Sequence of chain 1.M:
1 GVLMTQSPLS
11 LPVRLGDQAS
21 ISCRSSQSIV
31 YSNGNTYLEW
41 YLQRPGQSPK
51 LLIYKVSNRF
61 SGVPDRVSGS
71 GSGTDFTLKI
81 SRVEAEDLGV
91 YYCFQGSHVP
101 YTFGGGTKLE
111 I

A protein and the small-molecule ligand that binds it are described below.
Small molecule (SMILES): CC(=O)N[C@H]1[C@H](O[C@H]2[C@H](O)[C@@H](NC(C)=O)CO[C@@H]2CO)O[C@H](CO)[C@@H](O)[C@@H]1O

Binding-site contacts:
Ligand atom C8 contacts residue NAG1 of chain 1.DB at 3.7 Å.
Ligand atom C3 contacts residue ASN416 of chain 1.C at 3.8 Å.
Ligand atom O3 contacts residue ARG24 of chain 1.M at 3.7 Å.
Ligand atom N2 contacts residue ARG24 of chain 1.M at 4.2 Å.
Ligand atom O5 contacts residue ASN416 of chain 1.C at 2.3 Å (h-bond).
Ligand atom N2 contacts residue ASN416 of chain 1.C at 2.9 Å (h-bond).
Ligand atom C2 contacts residue ASN416 of chain 1.C at 2.5 Å.
Ligand atom C2 contacts residue ARG24 of chain 1.M at 4.4 Å.
Ligand atom O4 contacts residue ASP75 of chain 1.M at 2.8 Å (salt-bridge).
Ligand atom C4 contacts residue ARG24 of chain 1.M at 4.5 Å.
Ligand atom C3 contacts residue ARG24 of chain 1.M at 3.8 Å.
Ligand atom C1 contacts residue ASN416 of chain 1.C at 1.4 Å.
Ligand atom C5 contacts residue ASN416 of chain 1.C at 3.6 Å.
Ligand atom C6 contacts residue PRO261 of chain 1.C at 3.7 Å (hydrophobic).
Ligand atom C5 contacts residue PRO261 of chain 1.C at 4.1 Å (hydrophobic).
Ligand atom O5 contacts residue PRO261 of chain 1.C at 3.5 Å.
Ligand atom O7 contacts residue ASN416 of chain 1.C at 3.8 Å.
Ligand atom O6 contacts residue PRO261 of chain 1.C at 4.1 Å.
Ligand atom O7 contacts residue VAL414 of chain 1.C at 4.4 Å.
Ligand atom C4 contacts residue ASP75 of chain 1.M at 4.2 Å.
Ligand atom C4 contacts residue ASN416 of chain 1.C at 4.2 Å.
Ligand atom C7 contacts residue ASN416 of chain 1.C at 3.6 Å.
Ligand atom C8 contacts residue VAL414 of chain 1.C at 3.7 Å (hydrophobic).
Ligand atom C1 contacts residue PRO261 of chain 1.C at 4.5 Å (hydrophobic).
Ligand atom O4 contacts residue ARG24 of chain 1.M at 4.0 Å.

Sequence of chain 1.C:
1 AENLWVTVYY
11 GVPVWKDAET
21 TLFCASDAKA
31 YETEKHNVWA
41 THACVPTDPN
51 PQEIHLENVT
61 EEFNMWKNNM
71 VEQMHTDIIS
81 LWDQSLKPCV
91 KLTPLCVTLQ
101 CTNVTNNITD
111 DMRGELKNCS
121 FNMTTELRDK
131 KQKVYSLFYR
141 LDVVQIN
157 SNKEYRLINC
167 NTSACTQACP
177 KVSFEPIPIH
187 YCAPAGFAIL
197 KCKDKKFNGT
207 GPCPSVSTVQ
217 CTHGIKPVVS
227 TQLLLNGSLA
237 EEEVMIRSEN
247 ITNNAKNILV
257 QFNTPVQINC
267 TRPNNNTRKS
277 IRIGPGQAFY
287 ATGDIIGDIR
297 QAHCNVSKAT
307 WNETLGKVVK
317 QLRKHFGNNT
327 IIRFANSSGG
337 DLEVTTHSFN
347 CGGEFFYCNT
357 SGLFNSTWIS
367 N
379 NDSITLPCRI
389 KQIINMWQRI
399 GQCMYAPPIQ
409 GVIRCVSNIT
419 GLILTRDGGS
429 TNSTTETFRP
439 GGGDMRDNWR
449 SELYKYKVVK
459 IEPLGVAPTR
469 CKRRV